Binding-site contacts:
Ligand atom C5 contacts residue GLY114 of chain 1.C at 4.2 Å.
Ligand atom C2 contacts residue ASN103 of chain 1.C at 2.5 Å.
Ligand atom C3 contacts residue ASN103 of chain 1.C at 3.8 Å.
Ligand atom O7 contacts residue ASN103 of chain 1.C at 3.8 Å.
Ligand atom C4 contacts residue ASN103 of chain 1.C at 4.2 Å.
Ligand atom C6 contacts residue ARG113 of chain 1.C at 4.2 Å.
Ligand atom O5 contacts residue ARG113 of chain 1.C at 4.4 Å.
Ligand atom C1 contacts residue GLY114 of chain 1.C at 4.0 Å.
Ligand atom C8 contacts residue ASN103 of chain 1.C at 3.6 Å.
Ligand atom O6 contacts residue ARG113 of chain 1.C at 4.1 Å.
Ligand atom C1 contacts residue ASN103 of chain 1.C at 1.5 Å.
Ligand atom N2 contacts residue ASN103 of chain 1.C at 2.9 Å (h-bond).
Ligand atom C6 contacts residue GLY114 of chain 1.C at 4.4 Å.
Ligand atom O5 contacts residue GLY114 of chain 1.C at 3.6 Å.
Ligand atom O5 contacts residue ASN103 of chain 1.C at 2.4 Å (h-bond).
Ligand atom C5 contacts residue ASN103 of chain 1.C at 3.7 Å.
Ligand atom C7 contacts residue ASN103 of chain 1.C at 3.4 Å.

Sequence of chain 1.C:
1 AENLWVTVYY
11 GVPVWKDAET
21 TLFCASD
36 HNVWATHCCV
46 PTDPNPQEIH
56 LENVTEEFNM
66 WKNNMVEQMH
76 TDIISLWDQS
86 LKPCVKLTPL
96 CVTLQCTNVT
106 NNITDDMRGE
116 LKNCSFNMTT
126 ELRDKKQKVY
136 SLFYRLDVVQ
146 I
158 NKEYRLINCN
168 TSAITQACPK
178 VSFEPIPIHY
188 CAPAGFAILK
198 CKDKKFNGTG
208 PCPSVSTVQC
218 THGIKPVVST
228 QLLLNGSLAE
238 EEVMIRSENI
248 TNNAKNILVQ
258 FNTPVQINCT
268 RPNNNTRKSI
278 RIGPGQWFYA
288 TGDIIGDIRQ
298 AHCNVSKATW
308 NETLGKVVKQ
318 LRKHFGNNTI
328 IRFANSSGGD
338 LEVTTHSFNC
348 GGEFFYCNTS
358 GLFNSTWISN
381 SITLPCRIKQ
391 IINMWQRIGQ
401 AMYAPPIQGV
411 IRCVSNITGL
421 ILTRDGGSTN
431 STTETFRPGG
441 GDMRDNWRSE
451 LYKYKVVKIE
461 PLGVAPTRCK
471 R

This small molecule binds to this protein.
Small molecule (SMILES): CC(=O)N[C@H]1[C@H](O[C@H]2[C@H](O)[C@@H](NC(C)=O)CO[C@@H]2CO)O[C@H](CO)[C@@H](O[C@@H]2O[C@H](CO)[C@@H](O)[C@H](O)[C@@H]2O)[C@@H]1O